A protein and the small-molecule ligand that binds it are described below.
Small molecule (SMILES): CC(C)[C@@H](CO)Nc1ccc2ncc(-c3cccc(N)c3)n2n1

Binding-site contacts:
Ligand atom NAP contacts residue PHE164 of chain 1.A at 3.4 Å.
Ligand atom NAP contacts residue ILE245 of chain 1.A at 3.8 Å.
Ligand atom NAE contacts residue PHE166 of chain 1.A at 3.7 Å.
Ligand atom CAL contacts residue PHE164 of chain 1.A at 3.8 Å (hydrophobic).
Ligand atom NAE contacts residue GLU165 of chain 1.A at 3.3 Å (salt-bridge).
Ligand atom CAD contacts residue GLY167 of chain 1.A at 3.9 Å.
Ligand atom CAB contacts residue ALA68 of chain 1.A at 3.6 Å (hydrophobic).
Ligand atom NAC contacts residue ILE245 of chain 1.A at 3.5 Å.
Ligand atom OAR contacts residue GLY212 of chain 1.A at 2.8 Å (h-bond).
Ligand atom CAK contacts residue LEU215 of chain 1.A at 3.8 Å (hydrophobic).
Ligand atom CAV contacts residue ASP246 of chain 1.A at 3.8 Å.
Ligand atom CAT contacts residue GLY212 of chain 1.A at 3.4 Å.
Ligand atom NAJ contacts residue ILE49 of chain 1.A at 3.8 Å.
Ligand atom CAN contacts residue PHE164 of chain 1.A at 3.6 Å (hydrophobic).
Ligand atom CAG contacts residue LEU215 of chain 1.A at 3.9 Å (hydrophobic).
Ligand atom CAU contacts residue PHE164 of chain 1.A at 3.6 Å (hydrophobic).
Ligand atom CAI contacts residue PHE166 of chain 1.A at 3.6 Å (hydrophobic).
Ligand atom NAE contacts residue LEU215 of chain 1.A at 3.4 Å.
Ligand atom CAI contacts residue GLY168 of chain 1.A at 3.5 Å.
Ligand atom CAI contacts residue LEU215 of chain 1.A at 3.4 Å (hydrophobic).
Ligand atom CAW contacts residue GLY50 of chain 1.A at 3.6 Å.
Ligand atom CAK contacts residue GLY168 of chain 1.A at 3.7 Å.
Ligand atom NAP contacts residue ASP246 of chain 1.A at 3.0 Å (salt-bridge).
Ligand atom CAF contacts residue ALA68 of chain 1.A at 3.5 Å (hydrophobic).
Ligand atom CAH contacts residue ILE245 of chain 1.A at 3.8 Å (hydrophobic).
Ligand atom CAN contacts residue ILE245 of chain 1.A at 3.7 Å (hydrophobic).
Ligand atom CAM contacts residue ILE245 of chain 1.A at 3.8 Å (hydrophobic).
Ligand atom NAA contacts residue ALA68 of chain 1.A at 3.8 Å.
Ligand atom CAK contacts residue ILE49 of chain 1.A at 3.6 Å (hydrophobic).
Ligand atom CAD contacts residue ALA68 of chain 1.A at 3.8 Å (hydrophobic).
Ligand atom NAE contacts residue GLY167 of chain 1.A at 3.0 Å (h-bond).
Ligand atom CAW contacts residue VAL57 of chain 1.A at 3.8 Å (hydrophobic).
Ligand atom CAL contacts residue ILE245 of chain 1.A at 3.5 Å (hydrophobic).
Ligand atom NAE contacts residue ALA68 of chain 1.A at 3.6 Å.
Ligand atom OAR contacts residue ASP170 of chain 1.A at 3.3 Å.
Ligand atom CAG contacts residue ILE49 of chain 1.A at 3.6 Å (hydrophobic).
Ligand atom CAD contacts residue LEU215 of chain 1.A at 3.2 Å (hydrophobic).
Ligand atom CAF contacts residue GLU165 of chain 1.A at 3.1 Å.
Ligand atom NAA contacts residue LEU215 of chain 1.A at 3.6 Å.
Ligand atom CAN contacts residue ASP246 of chain 1.A at 3.6 Å.

Sequence of chain 1.A:
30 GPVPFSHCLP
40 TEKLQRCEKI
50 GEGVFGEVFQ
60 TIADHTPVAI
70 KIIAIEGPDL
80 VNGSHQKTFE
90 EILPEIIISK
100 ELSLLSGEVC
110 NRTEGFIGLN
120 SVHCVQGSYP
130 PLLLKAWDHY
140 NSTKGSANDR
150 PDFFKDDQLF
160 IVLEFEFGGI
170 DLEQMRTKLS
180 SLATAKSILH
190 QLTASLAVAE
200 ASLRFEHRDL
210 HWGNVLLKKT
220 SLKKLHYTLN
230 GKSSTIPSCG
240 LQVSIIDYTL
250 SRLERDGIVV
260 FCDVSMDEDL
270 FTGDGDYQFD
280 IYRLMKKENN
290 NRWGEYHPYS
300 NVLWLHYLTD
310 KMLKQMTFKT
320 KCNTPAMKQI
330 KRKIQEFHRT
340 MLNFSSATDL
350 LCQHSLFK